Sequence of chain 1.D:
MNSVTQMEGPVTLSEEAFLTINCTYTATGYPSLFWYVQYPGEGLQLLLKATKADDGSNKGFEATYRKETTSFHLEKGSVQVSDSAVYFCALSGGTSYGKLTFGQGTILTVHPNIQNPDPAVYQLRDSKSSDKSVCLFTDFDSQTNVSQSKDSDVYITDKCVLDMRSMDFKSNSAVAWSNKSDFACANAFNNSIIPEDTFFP

Sequence of chain 1.E:
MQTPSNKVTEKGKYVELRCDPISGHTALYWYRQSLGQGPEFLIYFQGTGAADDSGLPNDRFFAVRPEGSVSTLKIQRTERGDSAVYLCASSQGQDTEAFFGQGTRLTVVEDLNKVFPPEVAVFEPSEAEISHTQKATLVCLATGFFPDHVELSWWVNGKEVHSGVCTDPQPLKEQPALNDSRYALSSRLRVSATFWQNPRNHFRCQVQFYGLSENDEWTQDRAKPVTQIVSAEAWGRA

Binding-site contacts:
Ligand atom O contacts residue LYS86 of chain 1.B at 3.5 Å (salt-bridge).
Ligand atom O contacts residue ASN71 of chain 1.A at 3.1 Å (h-bond).
Ligand atom N contacts residue ASN64 of chain 1.A at 3.1 Å (h-bond).
Ligand atom CA contacts residue ASN71 of chain 1.A at 3.4 Å.
Ligand atom NE2 contacts residue LEU41 of chain 1.B at 3.3 Å.
Ligand atom N contacts residue ASN97 of chain 1.B at 3.0 Å (h-bond).
Ligand atom CB contacts residue PHE60 of chain 1.A at 3.6 Å (hydrophobic).
Ligand atom OE1 contacts residue ARG55 of chain 1.A at 3.3 Å (salt-bridge).
Ligand atom O contacts residue TRP76 of chain 1.B at 3.1 Å (h-bond).
Ligand atom CB contacts residue TRP76 of chain 1.B at 3.6 Å (hydrophobic).
Ligand atom OE2 contacts residue PHE26 of chain 1.B at 3.4 Å.
Ligand atom CB contacts residue GLN47 of chain 1.E at 3.2 Å.
Ligand atom CD contacts residue PHE26 of chain 1.B at 3.5 Å (hydrophobic).
Ligand atom CG contacts residue GLN95 of chain 1.E at 3.5 Å.
Ligand atom O contacts residue VAL93 of chain 1.B at 3.5 Å.
Ligand atom OE1 contacts residue SER43 of chain 1.B at 3.0 Å (h-bond).
Ligand atom O contacts residue PHE26 of chain 1.B at 3.2 Å.
Ligand atom N contacts residue ASN71 of chain 1.A at 3.1 Å (h-bond).
Ligand atom OE1 contacts residue PHE26 of chain 1.B at 3.5 Å.
Ligand atom CG contacts residue TRP76 of chain 1.B at 3.2 Å (hydrophobic).
Ligand atom CA contacts residue ASN64 of chain 1.A at 3.6 Å.
Ligand atom NE2 contacts residue ARG55 of chain 1.A at 3.4 Å (salt-bridge).
Ligand atom OE2 contacts residue SER45 of chain 1.B at 3.0 Å (h-bond).
Ligand atom O contacts residue GLN93 of chain 1.E at 3.0 Å (h-bond).
Ligand atom O contacts residue VAL67 of chain 1.A at 3.3 Å.
Ligand atom O contacts residue PHE26 of chain 1.B at 3.5 Å.
Ligand atom NE2 contacts residue GLN95 of chain 1.E at 3.0 Å (h-bond).
Ligand atom CD2 contacts residue HIS96 of chain 1.B at 3.5 Å.
Ligand atom CD contacts residue ARG55 of chain 1.A at 3.4 Å.
Ligand atom NE2 contacts residue GLY28 of chain 1.B at 3.5 Å.
Ligand atom O contacts residue HIS70 of chain 1.A at 3.4 Å.
Ligand atom CB contacts residue TYR25 of chain 1.A at 3.1 Å (hydrophobic).
Ligand atom OE1 contacts residue ARG85 of chain 1.B at 2.4 Å (salt-bridge).
Ligand atom CG contacts residue PHE60 of chain 1.A at 3.4 Å (hydrophobic).
Ligand atom OE2 contacts residue TYR24 of chain 1.B at 2.7 Å (h-bond).
Ligand atom CG contacts residue PHE56 of chain 1.A at 3.5 Å (hydrophobic).
Ligand atom CD2 contacts residue ARG92 of chain 1.B at 3.5 Å.
Ligand atom NE2 contacts residue ILE82 of chain 1.B at 3.5 Å.
Ligand atom O contacts residue TRP76 of chain 1.B at 3.3 Å.
Ligand atom O contacts residue ASN97 of chain 1.B at 3.0 Å (h-bond).

Sequence of chain 1.A:
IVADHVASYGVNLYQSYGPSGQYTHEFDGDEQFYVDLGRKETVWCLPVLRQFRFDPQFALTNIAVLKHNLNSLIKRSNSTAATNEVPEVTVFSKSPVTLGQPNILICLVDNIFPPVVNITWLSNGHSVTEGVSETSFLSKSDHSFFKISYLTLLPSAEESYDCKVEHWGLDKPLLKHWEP

The small molecule below binds the protein below.
Small molecule (SMILES): NC(=O)CC[C@H](NC(=O)[C@H](CCC(=O)O)NC(=O)[C@@H]1CCCN1C(=O)[C@H](CCC(N)=O)NC(=O)[C@@H]1CCCN1C(=O)[C@H](Cc1ccccc1)NC(=O)[C@@H]1CCCN1C(=O)[C@@H](N)CCC(N)=O)C(=O)N1CCC[C@H]1C(=O)N[C@@H](Cc1ccccc1)C(=O)N1CCC[C@H]1C=O

Sequence of chain 1.B:
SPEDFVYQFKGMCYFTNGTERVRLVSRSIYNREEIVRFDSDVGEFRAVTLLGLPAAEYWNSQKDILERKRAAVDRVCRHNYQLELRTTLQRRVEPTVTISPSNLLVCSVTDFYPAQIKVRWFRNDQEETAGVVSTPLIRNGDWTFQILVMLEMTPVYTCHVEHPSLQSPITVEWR